Binding-site contacts:
Ligand atom C8 contacts residue ASN154 of chain 4.E at 3.7 Å.
Ligand atom C3 contacts residue ASN154 of chain 4.E at 3.8 Å.
Ligand atom O5 contacts residue ASN154 of chain 4.E at 2.4 Å (h-bond).
Ligand atom C1 contacts residue ASN154 of chain 4.E at 1.4 Å.
Ligand atom O7 contacts residue ASN154 of chain 4.E at 3.5 Å (h-bond).
Ligand atom O6 contacts residue SER157 of chain 4.E at 4.2 Å.
Ligand atom O5 contacts residue SER157 of chain 4.E at 4.0 Å.
Ligand atom C1 contacts residue SER156 of chain 4.E at 4.0 Å.
Ligand atom N2 contacts residue ASN154 of chain 4.E at 2.8 Å (h-bond).
Ligand atom C4 contacts residue ASN154 of chain 4.E at 4.2 Å.
Ligand atom C1 contacts residue SER157 of chain 4.E at 4.3 Å.
Ligand atom C2 contacts residue ASN154 of chain 4.E at 2.5 Å.
Ligand atom C7 contacts residue ASN154 of chain 4.E at 3.3 Å.
Ligand atom C5 contacts residue ASN154 of chain 4.E at 3.6 Å.

The small molecule below binds the protein below.
Small molecule (SMILES): CC(=O)N[C@@H]1[C@@H](O)[C@H](O)[C@@H](CO)O[C@H]1O

Sequence of chain 4.E:
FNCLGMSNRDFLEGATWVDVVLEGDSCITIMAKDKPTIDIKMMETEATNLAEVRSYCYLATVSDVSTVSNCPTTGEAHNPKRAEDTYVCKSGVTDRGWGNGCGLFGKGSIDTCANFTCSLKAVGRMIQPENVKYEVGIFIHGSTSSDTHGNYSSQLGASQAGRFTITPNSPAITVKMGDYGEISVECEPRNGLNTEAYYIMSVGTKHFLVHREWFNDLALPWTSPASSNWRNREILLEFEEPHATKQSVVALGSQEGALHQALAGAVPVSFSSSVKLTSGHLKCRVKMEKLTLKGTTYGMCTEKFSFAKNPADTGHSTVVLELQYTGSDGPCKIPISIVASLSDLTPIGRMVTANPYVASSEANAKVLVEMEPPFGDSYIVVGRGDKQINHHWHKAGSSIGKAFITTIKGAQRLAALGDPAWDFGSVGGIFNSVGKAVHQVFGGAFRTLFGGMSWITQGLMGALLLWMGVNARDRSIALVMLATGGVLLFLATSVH